Sequence of chain 2.C:
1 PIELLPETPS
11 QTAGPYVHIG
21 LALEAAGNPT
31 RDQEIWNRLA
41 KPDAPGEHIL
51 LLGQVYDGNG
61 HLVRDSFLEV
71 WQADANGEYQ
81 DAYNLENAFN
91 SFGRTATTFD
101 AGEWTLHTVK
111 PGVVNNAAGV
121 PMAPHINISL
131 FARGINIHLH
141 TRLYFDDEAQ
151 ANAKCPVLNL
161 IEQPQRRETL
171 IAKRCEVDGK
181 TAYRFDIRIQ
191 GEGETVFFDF

The protein below binds the small molecule below.
Small molecule (SMILES): O=C(O)c1ccc(O)c(I)c1

Sequence of chain 2.D:
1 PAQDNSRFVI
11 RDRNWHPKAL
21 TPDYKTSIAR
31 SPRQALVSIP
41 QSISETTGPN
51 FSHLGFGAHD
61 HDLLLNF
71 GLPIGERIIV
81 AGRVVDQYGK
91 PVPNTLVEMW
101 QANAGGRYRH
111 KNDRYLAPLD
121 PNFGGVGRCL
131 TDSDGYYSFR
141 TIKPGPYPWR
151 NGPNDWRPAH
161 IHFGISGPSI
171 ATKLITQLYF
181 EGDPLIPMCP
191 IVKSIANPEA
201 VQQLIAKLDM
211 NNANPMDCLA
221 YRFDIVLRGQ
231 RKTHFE

Binding-site contacts:
Ligand atom C4 contacts residue HIS162 of chain 2.D at 4.2 Å.
Ligand atom C7 contacts residue TRP149 of chain 2.D at 3.9 Å (hydrophobic).
Ligand atom C7 contacts residue PRO15 of chain 2.C at 3.7 Å (hydrophobic).
Ligand atom O4 contacts residue HIS160 of chain 2.D at 3.4 Å (h-bond).
Ligand atom C3 contacts residue GLY14 of chain 2.C at 4.2 Å.
Ligand atom C4 contacts residue TYR108 of chain 2.D at 3.9 Å (hydrophobic).
Ligand atom C5 contacts residue TYR16 of chain 2.C at 3.4 Å (hydrophobic).
Ligand atom O4 contacts residue TYR147 of chain 2.D at 2.4 Å (h-bond).
Ligand atom C6 contacts residue PRO15 of chain 2.C at 3.6 Å (hydrophobic).
Ligand atom I3 contacts residue HIS162 of chain 2.D at 4.1 Å.
Ligand atom C4 contacts residue PRO15 of chain 2.C at 3.9 Å (hydrophobic).
Ligand atom C5 contacts residue FE1 of chain 2.Q at 3.4 Å.
Ligand atom C1 contacts residue TYR147 of chain 2.D at 4.1 Å (hydrophobic).
Ligand atom O4 contacts residue TYR108 of chain 2.D at 3.0 Å (h-bond).
Ligand atom O1 contacts residue PRO15 of chain 2.C at 4.1 Å.
Ligand atom I3 contacts residue GLN177 of chain 2.D at 3.9 Å.
Ligand atom I3 contacts residue GLY14 of chain 2.C at 3.9 Å.
Ligand atom C3 contacts residue PRO15 of chain 2.C at 3.6 Å (hydrophobic).
Ligand atom C4 contacts residue FE1 of chain 2.Q at 2.7 Å.
Ligand atom C3 contacts residue TYR147 of chain 2.D at 3.4 Å (hydrophobic).
Ligand atom C4 contacts residue TYR147 of chain 2.D at 2.5 Å (hydrophobic).
Ligand atom C1 contacts residue PRO15 of chain 2.C at 3.5 Å (hydrophobic).
Ligand atom C5 contacts residue PRO15 of chain 2.C at 4.0 Å (hydrophobic).
Ligand atom I3 contacts residue THR12 of chain 2.C at 4.0 Å.
Ligand atom O2 contacts residue PRO15 of chain 2.C at 4.1 Å.
Ligand atom C3 contacts residue FE1 of chain 2.Q at 3.8 Å.
Ligand atom O4 contacts residue FE1 of chain 2.Q at 1.6 Å.
Ligand atom O1 contacts residue TRP149 of chain 2.D at 3.5 Å.
Ligand atom I3 contacts residue ILE191 of chain 2.D at 3.6 Å.
Ligand atom C6 contacts residue TYR16 of chain 2.C at 3.2 Å (hydrophobic).
Ligand atom O2 contacts residue TRP149 of chain 2.D at 3.9 Å.
Ligand atom C6 contacts residue TYR147 of chain 2.D at 3.4 Å (hydrophobic).
Ligand atom C2 contacts residue TYR147 of chain 2.D at 4.3 Å (hydrophobic).
Ligand atom C2 contacts residue PRO15 of chain 2.C at 3.4 Å (hydrophobic).
Ligand atom O4 contacts residue HIS162 of chain 2.D at 2.9 Å (h-bond).
Ligand atom C5 contacts residue TYR147 of chain 2.D at 2.6 Å (hydrophobic).
Ligand atom I3 contacts residue ARG157 of chain 2.D at 3.4 Å.
Ligand atom C5 contacts residue TYR108 of chain 2.D at 3.7 Å (hydrophobic).
Ligand atom I3 contacts residue FE1 of chain 2.Q at 4.3 Å.
Ligand atom O2 contacts residue TYR16 of chain 2.C at 4.2 Å.